Binding-site contacts:
Ligand atom CA contacts residue LEU907 of chain 1.A at 4.4 Å (hydrophobic).
Ligand atom C contacts residue TYR1040 of chain 1.A at 3.8 Å (hydrophobic).
Ligand atom NE contacts residue ASP791 of chain 1.A at 2.9 Å (salt-bridge).
Ligand atom C contacts residue THR1042 of chain 1.A at 3.5 Å.
Ligand atom N contacts residue HIS1039 of chain 1.A at 4.1 Å.
Ligand atom O contacts residue LEU907 of chain 1.A at 4.0 Å.
Ligand atom O contacts residue TYR1040 of chain 1.A at 3.9 Å.
Ligand atom N contacts residue ASP1041 of chain 1.A at 3.4 Å (salt-bridge).
Ligand atom OXT contacts residue TYR1040 of chain 1.A at 4.3 Å.
Ligand atom NE contacts residue GLU892 of chain 1.A at 2.8 Å (salt-bridge).
Ligand atom CG contacts residue ASP791 of chain 1.A at 4.5 Å.
Ligand atom OXT contacts residue LEU907 of chain 1.A at 3.2 Å.
Ligand atom O contacts residue ASP1041 of chain 1.A at 3.3 Å.
Ligand atom CG contacts residue LEU907 of chain 1.A at 4.2 Å (hydrophobic).
Ligand atom CD contacts residue GLU783 of chain 1.A at 3.3 Å.
Ligand atom CG contacts residue GLU783 of chain 1.A at 4.1 Å.
Ligand atom OXT contacts residue THR1042 of chain 1.A at 2.7 Å (h-bond).
Ligand atom CB contacts residue GLU783 of chain 1.A at 3.8 Å.
Ligand atom O contacts residue THR1042 of chain 1.A at 2.8 Å (h-bond).
Ligand atom CA contacts residue TYR1040 of chain 1.A at 3.8 Å (hydrophobic).
Ligand atom O contacts residue THR1043 of chain 1.A at 4.2 Å.
Ligand atom CD contacts residue VAL893 of chain 1.A at 3.9 Å (hydrophobic).
Ligand atom C contacts residue LEU907 of chain 1.A at 3.8 Å (hydrophobic).
Ligand atom NE contacts residue GLU783 of chain 1.A at 2.8 Å (salt-bridge).
Ligand atom NE contacts residue VAL893 of chain 1.A at 3.8 Å.
Ligand atom CD contacts residue LEU895 of chain 1.A at 4.2 Å (hydrophobic).
Ligand atom NE contacts residue SER792 of chain 1.A at 4.0 Å.
Ligand atom CG contacts residue LEU895 of chain 1.A at 3.9 Å (hydrophobic).
Ligand atom N contacts residue TYR1040 of chain 1.A at 2.8 Å (h-bond).
Ligand atom CG contacts residue VAL893 of chain 1.A at 4.4 Å (hydrophobic).
Ligand atom CB contacts residue LEU907 of chain 1.A at 4.0 Å (hydrophobic).
Ligand atom CD contacts residue ASP791 of chain 1.A at 3.0 Å.
Ligand atom CD contacts residue GLU892 of chain 1.A at 3.9 Å.
Ligand atom CD contacts residue LEU907 of chain 1.A at 3.7 Å (hydrophobic).
Ligand atom CG contacts residue GLU892 of chain 1.A at 4.2 Å.
Ligand atom NE contacts residue ALA793 of chain 1.A at 3.7 Å.
Ligand atom C contacts residue ASP1041 of chain 1.A at 4.0 Å.

This small molecule binds to this protein.
Small molecule (SMILES): NCCC[C@H](N)C(=O)O

Sequence of chain 1.A:
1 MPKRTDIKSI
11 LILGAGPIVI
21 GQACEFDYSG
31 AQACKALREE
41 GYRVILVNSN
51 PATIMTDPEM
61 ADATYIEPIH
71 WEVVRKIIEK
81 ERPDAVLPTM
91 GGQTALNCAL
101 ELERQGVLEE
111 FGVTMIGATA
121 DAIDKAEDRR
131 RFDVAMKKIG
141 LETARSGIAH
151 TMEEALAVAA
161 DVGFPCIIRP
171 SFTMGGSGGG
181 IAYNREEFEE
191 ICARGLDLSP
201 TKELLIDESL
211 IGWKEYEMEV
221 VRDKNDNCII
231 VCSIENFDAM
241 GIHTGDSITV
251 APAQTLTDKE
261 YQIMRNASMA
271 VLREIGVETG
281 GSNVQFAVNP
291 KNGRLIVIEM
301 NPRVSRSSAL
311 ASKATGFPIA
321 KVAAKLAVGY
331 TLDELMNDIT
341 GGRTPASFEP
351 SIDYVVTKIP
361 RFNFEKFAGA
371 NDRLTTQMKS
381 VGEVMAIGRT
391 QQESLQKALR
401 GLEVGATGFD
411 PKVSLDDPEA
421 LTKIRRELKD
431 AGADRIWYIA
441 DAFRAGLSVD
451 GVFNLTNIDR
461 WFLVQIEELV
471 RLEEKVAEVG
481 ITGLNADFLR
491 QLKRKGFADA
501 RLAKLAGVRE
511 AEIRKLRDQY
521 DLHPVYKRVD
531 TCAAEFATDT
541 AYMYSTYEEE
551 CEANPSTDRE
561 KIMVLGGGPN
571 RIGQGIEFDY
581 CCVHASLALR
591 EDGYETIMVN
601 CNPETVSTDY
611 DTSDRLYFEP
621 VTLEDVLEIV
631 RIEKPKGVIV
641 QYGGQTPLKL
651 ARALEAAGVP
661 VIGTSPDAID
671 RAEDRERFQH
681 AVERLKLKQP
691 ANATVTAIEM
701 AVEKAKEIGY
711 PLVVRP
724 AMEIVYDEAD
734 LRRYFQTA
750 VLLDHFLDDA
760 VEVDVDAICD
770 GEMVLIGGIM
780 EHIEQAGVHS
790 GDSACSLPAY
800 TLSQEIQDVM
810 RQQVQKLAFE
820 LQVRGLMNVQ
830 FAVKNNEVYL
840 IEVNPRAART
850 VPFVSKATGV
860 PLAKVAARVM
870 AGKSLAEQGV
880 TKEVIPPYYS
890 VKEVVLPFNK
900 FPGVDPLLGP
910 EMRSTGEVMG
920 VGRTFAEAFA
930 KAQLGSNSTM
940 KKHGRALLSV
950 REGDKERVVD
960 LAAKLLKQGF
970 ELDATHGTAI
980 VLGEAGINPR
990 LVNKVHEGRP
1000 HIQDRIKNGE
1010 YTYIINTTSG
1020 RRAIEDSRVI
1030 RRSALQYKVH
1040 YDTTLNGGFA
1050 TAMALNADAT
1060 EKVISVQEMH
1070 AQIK